Binding-site contacts:
Ligand atom C1' contacts residue DJJ1 of chain 1.I at 0.0 Å.
Ligand atom N3 contacts residue DJJ1 of chain 1.I at 0.0 Å (h-bond).
Ligand atom C5' contacts residue DJJ1 of chain 1.I at 0.0 Å.
Ligand atom C2' contacts residue DJJ1 of chain 1.I at 0.0 Å.
Ligand atom O2G contacts residue MG1 of chain 1.L at 2.2 Å.
Ligand atom PA contacts residue DJJ1 of chain 1.I at 0.0 Å.
Ligand atom O2G contacts residue ASP190 of chain 1.D at 2.9 Å (salt-bridge).
Ligand atom O3G contacts residue GLY189 of chain 1.D at 2.8 Å (h-bond).
Ligand atom O3A contacts residue DJJ1 of chain 1.I at 0.0 Å (h-bond).
Ligand atom C5 contacts residue DJJ1 of chain 1.I at 0.0 Å.
Ligand atom O5' contacts residue DJJ1 of chain 1.I at 0.0 Å (h-bond).
Ligand atom O3G contacts residue DJJ1 of chain 1.I at 0.0 Å (h-bond).
Ligand atom O1G contacts residue DJJ1 of chain 1.I at 0.0 Å (h-bond).
Ligand atom O2A contacts residue DJJ1 of chain 1.I at 0.0 Å (h-bond).
Ligand atom O3G contacts residue SER180 of chain 1.D at 2.5 Å (h-bond).
Ligand atom PG contacts residue DJJ1 of chain 1.I at 0.0 Å.
Ligand atom CL contacts residue DJJ1 of chain 1.I at 1.8 Å.
Ligand atom O4' contacts residue DJJ1 of chain 1.I at 0.0 Å (h-bond).
Ligand atom C4' contacts residue DJJ1 of chain 1.I at 0.0 Å.
Ligand atom PB contacts residue DJJ1 of chain 1.I at 0.0 Å.
Ligand atom N4 contacts residue DJJ1 of chain 1.I at 0.0 Å (h-bond).
Ligand atom C3B contacts residue DJJ1 of chain 1.I at 0.0 Å.
Ligand atom C6 contacts residue DJJ1 of chain 1.I at 0.0 Å.
Ligand atom O1A contacts residue DJJ1 of chain 1.I at 0.0 Å (h-bond).
Ligand atom O1B contacts residue ARG183 of chain 1.D at 2.7 Å (salt-bridge).
Ligand atom O2B contacts residue MG1 of chain 1.L at 2.1 Å.
Ligand atom C3' contacts residue DJJ1 of chain 1.I at 0.0 Å.
Ligand atom N1 contacts residue DJJ1 of chain 1.I at 0.0 Å (h-bond).
Ligand atom C4 contacts residue DJJ1 of chain 1.I at 0.0 Å.
Ligand atom O1A contacts residue MG1 of chain 1.L at 2.1 Å.
Ligand atom O3' contacts residue DJJ1 of chain 1.I at 0.0 Å (h-bond).
Ligand atom O2B contacts residue SER180 of chain 1.D at 3.0 Å (h-bond).
Ligand atom O2 contacts residue DJJ1 of chain 1.I at 0.0 Å (h-bond).
Ligand atom O1A contacts residue ASP192 of chain 1.D at 3.0 Å (salt-bridge).
Ligand atom O2 contacts residue ASN279 of chain 1.D at 3.0 Å (h-bond).
Ligand atom O1A contacts residue NA1 of chain 1.K at 2.6 Å (h-bond).
Ligand atom O1B contacts residue DJJ1 of chain 1.I at 0.0 Å (h-bond).
Ligand atom O2B contacts residue DJJ1 of chain 1.I at 0.0 Å (h-bond).
Ligand atom O2G contacts residue DJJ1 of chain 1.I at 0.0 Å (h-bond).
Ligand atom C2 contacts residue DJJ1 of chain 1.I at 0.0 Å.

The protein below binds the small molecule below.
Small molecule (SMILES): Nc1ccn([C@H]2C[C@H](O)[C@@H](COP(=O)(O)OP(=O)(O)[C@H](Cl)P(=O)(O)O)O2)c(=O)n1

Sequence of chain 1.D:
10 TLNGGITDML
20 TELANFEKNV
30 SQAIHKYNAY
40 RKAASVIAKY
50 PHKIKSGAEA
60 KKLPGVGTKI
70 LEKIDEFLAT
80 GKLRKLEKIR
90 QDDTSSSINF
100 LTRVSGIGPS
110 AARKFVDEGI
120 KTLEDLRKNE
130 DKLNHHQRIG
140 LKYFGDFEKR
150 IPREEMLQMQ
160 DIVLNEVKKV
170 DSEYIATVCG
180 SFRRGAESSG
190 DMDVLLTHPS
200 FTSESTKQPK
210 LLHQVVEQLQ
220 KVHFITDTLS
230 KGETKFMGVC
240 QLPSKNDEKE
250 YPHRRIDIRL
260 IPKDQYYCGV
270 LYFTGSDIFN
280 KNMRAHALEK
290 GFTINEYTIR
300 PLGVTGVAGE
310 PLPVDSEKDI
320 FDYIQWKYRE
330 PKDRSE